Sequence of chain 4.B:
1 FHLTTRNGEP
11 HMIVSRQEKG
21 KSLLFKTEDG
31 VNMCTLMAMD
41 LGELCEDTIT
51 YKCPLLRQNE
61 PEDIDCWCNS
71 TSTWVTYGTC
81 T

Binding-site contacts:
Ligand atom C5 contacts residue ASN75 of chain 4.A at 3.2 Å.
Ligand atom N2 contacts residue ASN75 of chain 4.A at 3.0 Å (h-bond).
Ligand atom C4 contacts residue NAG1 of chain 4.N at 2.9 Å.
Ligand atom O7 contacts residue ASN75 of chain 4.A at 3.2 Å (h-bond).
Ligand atom C6 contacts residue THR48 of chain 4.B at 4.4 Å.
Ligand atom C6 contacts residue NAG1 of chain 4.N at 3.4 Å.
Ligand atom C7 contacts residue ASN75 of chain 4.A at 2.8 Å.
Ligand atom C6 contacts residue CYS45 of chain 4.B at 4.4 Å (hydrophobic).
Ligand atom C8 contacts residue MET126 of chain 4.A at 3.7 Å (hydrophobic).
Ligand atom O5 contacts residue ASN75 of chain 4.A at 2.1 Å (h-bond).
Ligand atom O5 contacts residue THR48 of chain 4.B at 4.0 Å.
Ligand atom C8 contacts residue PHE98 of chain 4.A at 3.6 Å (hydrophobic).
Ligand atom C2 contacts residue ASN75 of chain 4.A at 2.6 Å.
Ligand atom C1 contacts residue ASN75 of chain 4.A at 1.3 Å.
Ligand atom C2 contacts residue NAG1 of chain 4.N at 4.1 Å.
Ligand atom O6 contacts residue CYS45 of chain 4.B at 3.4 Å (h-bond).
Ligand atom C5 contacts residue NAG1 of chain 4.N at 3.7 Å.
Ligand atom C8 contacts residue ASN75 of chain 4.A at 3.0 Å.
Ligand atom C6 contacts residue ASN75 of chain 4.A at 3.8 Å.
Ligand atom O6 contacts residue GLU46 of chain 4.B at 3.8 Å.
Ligand atom O4 contacts residue NAG1 of chain 4.N at 1.6 Å.
Ligand atom C3 contacts residue ASN75 of chain 4.A at 3.5 Å.
Ligand atom O3 contacts residue NAG1 of chain 4.N at 2.4 Å (h-bond).
Ligand atom O7 contacts residue MET126 of chain 4.A at 3.1 Å.
Ligand atom O6 contacts residue NAG1 of chain 4.N at 4.1 Å.
Ligand atom C3 contacts residue NAG1 of chain 4.N at 3.3 Å.
Ligand atom O6 contacts residue THR48 of chain 4.B at 4.0 Å.
Ligand atom C4 contacts residue ASN75 of chain 4.A at 4.0 Å.
Ligand atom O6 contacts residue ASN75 of chain 4.A at 3.8 Å.
Ligand atom C7 contacts residue MET126 of chain 4.A at 3.8 Å (hydrophobic).

Sequence of chain 4.A:
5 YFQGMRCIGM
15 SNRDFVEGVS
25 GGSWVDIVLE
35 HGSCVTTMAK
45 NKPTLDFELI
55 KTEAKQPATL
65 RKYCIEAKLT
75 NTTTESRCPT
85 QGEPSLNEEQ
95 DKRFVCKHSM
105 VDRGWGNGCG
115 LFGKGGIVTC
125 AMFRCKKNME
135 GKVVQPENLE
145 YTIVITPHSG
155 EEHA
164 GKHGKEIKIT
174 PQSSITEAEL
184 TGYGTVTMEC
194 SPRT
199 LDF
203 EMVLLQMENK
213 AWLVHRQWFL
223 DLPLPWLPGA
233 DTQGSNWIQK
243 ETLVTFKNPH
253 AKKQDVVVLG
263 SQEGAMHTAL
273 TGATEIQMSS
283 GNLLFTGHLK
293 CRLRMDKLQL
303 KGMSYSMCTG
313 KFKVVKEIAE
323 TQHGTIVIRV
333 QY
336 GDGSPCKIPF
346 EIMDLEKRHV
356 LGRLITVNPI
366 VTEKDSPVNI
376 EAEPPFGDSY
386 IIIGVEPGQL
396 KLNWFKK

This small molecule binds to this protein.
Small molecule (SMILES): CC(=O)N[C@@H]1[C@@H](O)[C@H](O)[C@@H](CO)O[C@H]1O